A protein and the small-molecule ligand that binds it are described below.
Small molecule (SMILES): CC(=O)N[C@H]1[C@H](O[C@H]2[C@H](O)[C@@H](NC(C)=O)CO[C@@H]2CO)O[C@H](CO)[C@@H](O)[C@@H]1O

Sequence of chain 1.A:
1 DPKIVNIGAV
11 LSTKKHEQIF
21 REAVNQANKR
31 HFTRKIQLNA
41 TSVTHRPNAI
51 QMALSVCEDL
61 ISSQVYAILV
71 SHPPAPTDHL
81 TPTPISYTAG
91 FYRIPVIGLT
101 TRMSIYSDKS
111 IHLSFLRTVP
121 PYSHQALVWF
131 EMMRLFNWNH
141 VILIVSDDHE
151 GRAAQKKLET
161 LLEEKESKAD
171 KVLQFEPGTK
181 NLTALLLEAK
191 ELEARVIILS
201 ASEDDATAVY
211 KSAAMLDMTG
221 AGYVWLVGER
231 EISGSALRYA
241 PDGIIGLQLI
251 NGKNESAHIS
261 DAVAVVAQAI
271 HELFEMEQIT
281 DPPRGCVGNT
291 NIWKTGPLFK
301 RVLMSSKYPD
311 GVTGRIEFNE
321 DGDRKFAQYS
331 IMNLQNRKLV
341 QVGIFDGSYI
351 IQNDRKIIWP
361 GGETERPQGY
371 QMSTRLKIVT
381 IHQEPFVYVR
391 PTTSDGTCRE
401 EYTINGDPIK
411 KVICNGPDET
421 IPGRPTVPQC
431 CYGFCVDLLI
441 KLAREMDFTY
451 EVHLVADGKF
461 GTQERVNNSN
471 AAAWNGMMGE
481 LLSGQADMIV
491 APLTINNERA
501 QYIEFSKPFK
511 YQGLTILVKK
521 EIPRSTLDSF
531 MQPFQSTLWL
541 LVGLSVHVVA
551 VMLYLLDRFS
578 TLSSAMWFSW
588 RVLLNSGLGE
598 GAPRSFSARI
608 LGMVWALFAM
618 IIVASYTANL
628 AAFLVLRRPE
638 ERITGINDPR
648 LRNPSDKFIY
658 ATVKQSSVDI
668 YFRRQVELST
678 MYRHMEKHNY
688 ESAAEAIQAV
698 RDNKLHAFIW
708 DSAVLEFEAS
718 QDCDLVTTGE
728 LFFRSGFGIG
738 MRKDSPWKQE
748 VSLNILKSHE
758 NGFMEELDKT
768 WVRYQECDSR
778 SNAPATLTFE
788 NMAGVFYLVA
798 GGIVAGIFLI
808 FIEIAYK

Binding-site contacts:
Ligand atom O5 contacts residue ASN254 of chain 1.A at 2.5 Å (h-bond).
Ligand atom O6 contacts residue SER256 of chain 1.A at 4.1 Å.
Ligand atom C2 contacts residue ASN254 of chain 1.A at 2.6 Å.
Ligand atom C7 contacts residue ASN251 of chain 1.A at 4.3 Å.
Ligand atom C1 contacts residue ASN254 of chain 1.A at 1.5 Å.
Ligand atom O7 contacts residue ASN251 of chain 1.A at 4.0 Å.
Ligand atom C6 contacts residue SER256 of chain 1.A at 4.1 Å.
Ligand atom C3 contacts residue ASN254 of chain 1.A at 3.9 Å.
Ligand atom C4 contacts residue ASN254 of chain 1.A at 4.4 Å.
Ligand atom O5 contacts residue SER256 of chain 1.A at 4.0 Å.
Ligand atom C5 contacts residue ASN254 of chain 1.A at 3.7 Å.
Ligand atom C7 contacts residue ASN254 of chain 1.A at 4.1 Å.
Ligand atom O5 contacts residue ALA257 of chain 1.A at 4.3 Å.
Ligand atom N2 contacts residue ASN254 of chain 1.A at 2.9 Å (h-bond).